This small molecule binds to this protein.
Small molecule (SMILES): CC(=O)N[C@@H]1[C@@H](O)[C@H](O)[C@@H](CO)O[C@H]1O

Binding-site contacts:
Ligand atom O7 contacts residue LYS337 of chain 1.C at 2.3 Å (salt-bridge).
Ligand atom C2 contacts residue ASN346 of chain 1.C at 2.4 Å.
Ligand atom C3 contacts residue LYS337 of chain 1.C at 4.2 Å.
Ligand atom O6 contacts residue GLN328 of chain 1.C at 3.0 Å (h-bond).
Ligand atom C7 contacts residue LYS337 of chain 1.C at 3.3 Å.
Ligand atom C4 contacts residue ASN346 of chain 1.C at 4.2 Å.
Ligand atom C7 contacts residue ASN346 of chain 1.C at 3.9 Å.
Ligand atom C1 contacts residue GLN328 of chain 1.C at 4.3 Å.
Ligand atom O6 contacts residue ASN335 of chain 1.C at 4.3 Å.
Ligand atom C1 contacts residue LYS337 of chain 1.C at 4.4 Å.
Ligand atom N2 contacts residue ASN346 of chain 1.C at 2.9 Å (h-bond).
Ligand atom O3 contacts residue LYS337 of chain 1.C at 3.9 Å.
Ligand atom C2 contacts residue LYS337 of chain 1.C at 3.4 Å.
Ligand atom C3 contacts residue ASN346 of chain 1.C at 3.8 Å.
Ligand atom C8 contacts residue LYS337 of chain 1.C at 4.5 Å.
Ligand atom O5 contacts residue ASN346 of chain 1.C at 2.3 Å (h-bond).
Ligand atom O7 contacts residue ASN346 of chain 1.C at 4.4 Å.
Ligand atom C5 contacts residue GLN328 of chain 1.C at 4.2 Å.
Ligand atom C4 contacts residue GLN328 of chain 1.C at 4.5 Å.
Ligand atom O5 contacts residue GLN328 of chain 1.C at 3.5 Å (h-bond).
Ligand atom O5 contacts residue ASN335 of chain 1.C at 4.0 Å.
Ligand atom N2 contacts residue LYS337 of chain 1.C at 3.7 Å.
Ligand atom C5 contacts residue ASN346 of chain 1.C at 3.6 Å.
Ligand atom C1 contacts residue ASN346 of chain 1.C at 1.4 Å.
Ligand atom C6 contacts residue GLN328 of chain 1.C at 3.9 Å.

Sequence of chain 1.C:
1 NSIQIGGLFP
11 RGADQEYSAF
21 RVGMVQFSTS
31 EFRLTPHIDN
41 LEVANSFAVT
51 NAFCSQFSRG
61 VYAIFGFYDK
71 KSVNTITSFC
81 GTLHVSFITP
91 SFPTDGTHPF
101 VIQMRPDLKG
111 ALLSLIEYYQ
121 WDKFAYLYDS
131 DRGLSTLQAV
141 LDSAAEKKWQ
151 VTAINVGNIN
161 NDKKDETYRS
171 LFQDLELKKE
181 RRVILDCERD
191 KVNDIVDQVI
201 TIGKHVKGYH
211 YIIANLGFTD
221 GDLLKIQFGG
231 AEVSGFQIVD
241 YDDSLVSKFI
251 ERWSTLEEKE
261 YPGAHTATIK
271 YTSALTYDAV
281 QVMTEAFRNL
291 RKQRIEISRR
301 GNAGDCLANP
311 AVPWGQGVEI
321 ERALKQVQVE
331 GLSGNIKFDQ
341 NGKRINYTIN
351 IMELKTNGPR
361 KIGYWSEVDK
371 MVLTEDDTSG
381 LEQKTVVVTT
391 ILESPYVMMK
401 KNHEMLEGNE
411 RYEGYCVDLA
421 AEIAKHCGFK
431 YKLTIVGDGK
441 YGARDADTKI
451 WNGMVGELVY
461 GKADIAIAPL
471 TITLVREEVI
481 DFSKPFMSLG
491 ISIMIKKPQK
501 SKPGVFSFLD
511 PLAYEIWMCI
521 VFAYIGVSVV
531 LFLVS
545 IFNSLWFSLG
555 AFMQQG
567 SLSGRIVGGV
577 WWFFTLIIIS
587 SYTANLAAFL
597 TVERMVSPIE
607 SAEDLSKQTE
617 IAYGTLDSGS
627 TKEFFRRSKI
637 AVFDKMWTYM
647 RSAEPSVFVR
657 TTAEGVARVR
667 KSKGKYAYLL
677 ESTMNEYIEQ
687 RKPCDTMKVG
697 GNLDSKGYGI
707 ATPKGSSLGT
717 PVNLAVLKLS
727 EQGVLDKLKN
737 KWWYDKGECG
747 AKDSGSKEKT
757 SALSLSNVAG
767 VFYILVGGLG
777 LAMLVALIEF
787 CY